Sequence of chain 1.D:
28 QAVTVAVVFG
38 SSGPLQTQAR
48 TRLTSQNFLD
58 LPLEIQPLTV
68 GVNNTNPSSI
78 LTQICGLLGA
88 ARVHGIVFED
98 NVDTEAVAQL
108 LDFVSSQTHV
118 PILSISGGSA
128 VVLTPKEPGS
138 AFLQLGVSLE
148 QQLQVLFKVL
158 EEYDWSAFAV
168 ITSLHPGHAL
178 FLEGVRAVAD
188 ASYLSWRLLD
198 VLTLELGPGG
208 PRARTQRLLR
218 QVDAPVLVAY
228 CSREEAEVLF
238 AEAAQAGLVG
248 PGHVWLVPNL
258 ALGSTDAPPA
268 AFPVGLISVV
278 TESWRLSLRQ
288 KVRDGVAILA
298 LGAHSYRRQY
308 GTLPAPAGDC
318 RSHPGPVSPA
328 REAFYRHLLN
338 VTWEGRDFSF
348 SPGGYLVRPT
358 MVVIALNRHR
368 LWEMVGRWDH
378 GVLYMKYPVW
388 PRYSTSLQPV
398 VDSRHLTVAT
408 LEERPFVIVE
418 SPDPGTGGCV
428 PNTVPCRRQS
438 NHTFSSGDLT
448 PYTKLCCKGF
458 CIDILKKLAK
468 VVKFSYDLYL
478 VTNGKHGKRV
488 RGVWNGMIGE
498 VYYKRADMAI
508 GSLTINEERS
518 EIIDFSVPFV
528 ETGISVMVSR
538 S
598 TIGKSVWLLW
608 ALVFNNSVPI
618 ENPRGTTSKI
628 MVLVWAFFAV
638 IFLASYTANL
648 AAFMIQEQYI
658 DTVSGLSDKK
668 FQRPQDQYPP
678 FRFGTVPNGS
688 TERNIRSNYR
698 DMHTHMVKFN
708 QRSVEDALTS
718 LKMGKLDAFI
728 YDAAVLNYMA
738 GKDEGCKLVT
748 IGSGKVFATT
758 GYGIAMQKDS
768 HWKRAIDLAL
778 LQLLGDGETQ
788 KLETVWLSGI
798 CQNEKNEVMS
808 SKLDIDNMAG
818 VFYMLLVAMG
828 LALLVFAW

Binding-site contacts:
Ligand atom O7 contacts residue HIS334 of chain 1.D at 3.1 Å.
Ligand atom C4 contacts residue HIS334 of chain 1.D at 4.2 Å.
Ligand atom N2 contacts residue ARG305 of chain 1.D at 4.2 Å.
Ligand atom O5 contacts residue ASN337 of chain 1.D at 2.4 Å (h-bond).
Ligand atom C6 contacts residue ARG333 of chain 1.D at 3.8 Å.
Ligand atom O7 contacts residue TYR307 of chain 1.D at 4.2 Å.
Ligand atom C5 contacts residue ASN337 of chain 1.D at 3.7 Å.
Ligand atom O4 contacts residue HIS334 of chain 1.D at 3.4 Å (h-bond).
Ligand atom C3 contacts residue ASN337 of chain 1.D at 3.8 Å.
Ligand atom O5 contacts residue GLN306 of chain 1.D at 3.0 Å (h-bond).
Ligand atom C4 contacts residue ASN337 of chain 1.D at 4.2 Å.
Ligand atom O7 contacts residue ASN337 of chain 1.D at 3.1 Å (h-bond).
Ligand atom O6 contacts residue ARG305 of chain 1.D at 3.3 Å (salt-bridge).
Ligand atom C3 contacts residue HIS334 of chain 1.D at 4.1 Å.
Ligand atom O6 contacts residue ARG333 of chain 1.D at 3.4 Å.
Ligand atom O6 contacts residue GLN306 of chain 1.D at 3.2 Å (h-bond).
Ligand atom C3 contacts residue GLN306 of chain 1.D at 3.5 Å.
Ligand atom O7 contacts residue GLN306 of chain 1.D at 3.5 Å (h-bond).
Ligand atom N2 contacts residue GLN306 of chain 1.D at 4.2 Å.
Ligand atom C2 contacts residue GLN306 of chain 1.D at 3.2 Å.
Ligand atom C7 contacts residue HIS334 of chain 1.D at 3.9 Å.
Ligand atom C5 contacts residue GLN306 of chain 1.D at 3.8 Å.
Ligand atom C4 contacts residue GLN306 of chain 1.D at 3.3 Å.
Ligand atom C1 contacts residue ASN337 of chain 1.D at 1.4 Å.
Ligand atom C6 contacts residue GLN306 of chain 1.D at 4.0 Å.
Ligand atom O3 contacts residue GLN306 of chain 1.D at 3.4 Å (h-bond).
Ligand atom O5 contacts residue ARG333 of chain 1.D at 4.1 Å.
Ligand atom C8 contacts residue ARG333 of chain 1.D at 3.7 Å.
Ligand atom O3 contacts residue ARG305 of chain 1.D at 3.0 Å (salt-bridge).
Ligand atom C2 contacts residue ASN337 of chain 1.D at 2.5 Å.
Ligand atom C3 contacts residue ARG305 of chain 1.D at 4.0 Å.
Ligand atom N2 contacts residue HIS334 of chain 1.D at 4.5 Å.
Ligand atom C1 contacts residue GLN306 of chain 1.D at 3.6 Å.
Ligand atom O4 contacts residue GLN306 of chain 1.D at 3.6 Å (h-bond).
Ligand atom C8 contacts residue ASN337 of chain 1.D at 4.4 Å.
Ligand atom C7 contacts residue GLN306 of chain 1.D at 4.3 Å.
Ligand atom C5 contacts residue ARG333 of chain 1.D at 4.0 Å.
Ligand atom C7 contacts residue ASN337 of chain 1.D at 3.2 Å.
Ligand atom O6 contacts residue ASN337 of chain 1.D at 4.2 Å.
Ligand atom N2 contacts residue ASN337 of chain 1.D at 2.9 Å (h-bond).

The small molecule below binds the protein below.
Small molecule (SMILES): CC(=O)N[C@H]1[C@H](O[C@H]2[C@H](O)[C@@H](NC(C)=O)CO[C@@H]2CO)O[C@H](CO)[C@@H](O)[C@@H]1O